Sequence of chain 5.C:
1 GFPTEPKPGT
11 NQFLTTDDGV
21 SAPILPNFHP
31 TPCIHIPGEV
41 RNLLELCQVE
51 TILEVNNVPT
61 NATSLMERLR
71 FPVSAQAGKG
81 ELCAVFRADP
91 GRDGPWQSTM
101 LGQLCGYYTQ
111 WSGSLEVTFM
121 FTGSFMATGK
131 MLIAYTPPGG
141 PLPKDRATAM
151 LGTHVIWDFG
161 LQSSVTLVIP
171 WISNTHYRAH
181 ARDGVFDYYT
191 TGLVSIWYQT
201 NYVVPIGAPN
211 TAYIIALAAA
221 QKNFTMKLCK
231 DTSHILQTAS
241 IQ

Binding-site contacts:
Ligand atom C4A contacts residue THR114 of chain 5.A at 3.5 Å.
Ligand atom C2A contacts residue TRP203 of chain 5.A at 3.6 Å (hydrophobic).
Ligand atom O1A contacts residue TRP203 of chain 5.A at 3.3 Å.
Ligand atom C31 contacts residue PRO177 of chain 5.A at 3.9 Å (hydrophobic).
Ligand atom C5B contacts residue ASP112 of chain 5.A at 4.0 Å.
Ligand atom C2C contacts residue PHE155 of chain 5.A at 3.9 Å (hydrophobic).
Ligand atom C4B contacts residue TRP203 of chain 5.A at 3.5 Å (hydrophobic).
Ligand atom N3A contacts residue THR114 of chain 5.A at 4.0 Å.
Ligand atom C6B contacts residue ILE113 of chain 5.A at 4.0 Å (hydrophobic).
Ligand atom C2C contacts residue VAL192 of chain 5.A at 3.7 Å (hydrophobic).
Ligand atom C2B contacts residue TRP203 of chain 5.A at 4.0 Å (hydrophobic).
Ligand atom O1B contacts residue TYR201 of chain 5.A at 3.4 Å.
Ligand atom C5C contacts residue PHE135 of chain 5.A at 3.5 Å (hydrophobic).
Ligand atom C5 contacts residue PHE233 of chain 5.A at 4.0 Å (hydrophobic).
Ligand atom C31 contacts residue ILE24 of chain 5.C at 3.6 Å (hydrophobic).
Ligand atom C5 contacts residue PHE155 of chain 5.A at 3.9 Å (hydrophobic).
Ligand atom N3A contacts residue ASP112 of chain 5.A at 2.5 Å (salt-bridge).
Ligand atom N2 contacts residue PHE233 of chain 5.A at 3.7 Å.
Ligand atom C4B contacts residue ILE113 of chain 5.A at 4.0 Å (hydrophobic).
Ligand atom C5C contacts residue ILE111 of chain 5.A at 3.8 Å (hydrophobic).
Ligand atom C4C contacts residue VAL192 of chain 5.A at 3.5 Å (hydrophobic).
Ligand atom C5B contacts residue ILE111 of chain 5.A at 3.9 Å (hydrophobic).
Ligand atom C6C contacts residue TYR201 of chain 5.A at 3.9 Å (hydrophobic).
Ligand atom C3B contacts residue TRP203 of chain 5.A at 3.1 Å (hydrophobic).
Ligand atom O1 contacts residue PHE155 of chain 5.A at 3.4 Å.
Ligand atom C5A contacts residue ASP112 of chain 5.A at 4.0 Å.
Ligand atom C3B contacts residue ASN228 of chain 5.A at 4.0 Å.
Ligand atom C4C contacts residue PHE135 of chain 5.A at 3.8 Å (hydrophobic).
Ligand atom O1 contacts residue PHE233 of chain 5.A at 3.1 Å.
Ligand atom N2 contacts residue PHE155 of chain 5.A at 3.5 Å.
Ligand atom C31 contacts residue VAL179 of chain 5.A at 3.3 Å (hydrophobic).
Ligand atom C4 contacts residue ILE24 of chain 5.C at 4.0 Å (hydrophobic).
Ligand atom C5B contacts residue ILE113 of chain 5.A at 3.5 Å (hydrophobic).
Ligand atom N3A contacts residue ILE113 of chain 5.A at 3.8 Å.
Ligand atom C4A contacts residue ASP112 of chain 5.A at 2.6 Å.
Ligand atom O1A contacts residue ASN228 of chain 5.A at 3.7 Å.
Ligand atom C5A contacts residue ASN228 of chain 5.A at 4.0 Å.
Ligand atom C2A contacts residue ASP112 of chain 5.A at 3.8 Å.
Ligand atom C3C contacts residue PHE135 of chain 5.A at 3.8 Å (hydrophobic).
Ligand atom C2B contacts residue TYR201 of chain 5.A at 3.5 Å (hydrophobic).

The small molecule below binds the protein below.
Small molecule (SMILES): Cc1cc(CCCCCCCOc2ccc(C3=NCCO3)cc2)on1

Sequence of chain 6.C:
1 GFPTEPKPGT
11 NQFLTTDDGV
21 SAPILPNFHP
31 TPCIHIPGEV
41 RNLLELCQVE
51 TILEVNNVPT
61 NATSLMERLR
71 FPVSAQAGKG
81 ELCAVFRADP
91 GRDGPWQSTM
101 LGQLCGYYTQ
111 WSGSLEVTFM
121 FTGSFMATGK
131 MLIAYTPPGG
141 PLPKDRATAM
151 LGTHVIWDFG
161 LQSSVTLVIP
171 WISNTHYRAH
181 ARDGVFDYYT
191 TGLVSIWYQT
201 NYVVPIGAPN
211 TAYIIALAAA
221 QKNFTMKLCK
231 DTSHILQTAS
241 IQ

Sequence of chain 5.A:
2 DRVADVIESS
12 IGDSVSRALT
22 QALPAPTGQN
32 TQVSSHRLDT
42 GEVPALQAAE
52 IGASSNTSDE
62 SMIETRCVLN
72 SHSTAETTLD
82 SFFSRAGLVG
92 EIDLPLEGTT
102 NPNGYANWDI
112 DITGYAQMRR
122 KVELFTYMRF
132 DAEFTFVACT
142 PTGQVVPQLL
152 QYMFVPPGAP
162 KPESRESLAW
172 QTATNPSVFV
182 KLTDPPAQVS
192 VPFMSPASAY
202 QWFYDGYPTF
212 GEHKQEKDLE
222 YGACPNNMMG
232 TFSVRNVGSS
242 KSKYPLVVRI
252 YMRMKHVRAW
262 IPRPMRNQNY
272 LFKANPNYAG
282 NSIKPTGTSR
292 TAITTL